Binding-site contacts:
Ligand atom C5 contacts residue GLY310 of chain 1.A at 4.2 Å.
Ligand atom C7 contacts residue ASN294 of chain 1.A at 3.4 Å.
Ligand atom C6 contacts residue SER41 of chain 1.A at 4.3 Å.
Ligand atom N2 contacts residue ASN294 of chain 1.A at 2.8 Å (h-bond).
Ligand atom C6 contacts residue GLY310 of chain 1.A at 3.6 Å.
Ligand atom O6 contacts residue GLY310 of chain 1.A at 2.7 Å (h-bond).
Ligand atom C2 contacts residue ASN294 of chain 1.A at 2.3 Å.
Ligand atom C5 contacts residue ASN294 of chain 1.A at 3.7 Å.
Ligand atom C5 contacts residue SER41 of chain 1.A at 3.8 Å.
Ligand atom C1 contacts residue ASN294 of chain 1.A at 1.4 Å.
Ligand atom O7 contacts residue ASN294 of chain 1.A at 3.6 Å (h-bond).
Ligand atom C8 contacts residue ASN294 of chain 1.A at 3.4 Å.
Ligand atom O5 contacts residue ASN294 of chain 1.A at 2.4 Å (h-bond).
Ligand atom C4 contacts residue ASN294 of chain 1.A at 4.2 Å.
Ligand atom O5 contacts residue SER41 of chain 1.A at 3.6 Å.
Ligand atom C1 contacts residue SER41 of chain 1.A at 3.8 Å.
Ligand atom O5 contacts residue GLY310 of chain 1.A at 3.2 Å.
Ligand atom O6 contacts residue SER41 of chain 1.A at 3.3 Å (h-bond).
Ligand atom C1 contacts residue GLY310 of chain 1.A at 4.0 Å.
Ligand atom C3 contacts residue ASN294 of chain 1.A at 3.7 Å.
Ligand atom C8 contacts residue ILE295 of chain 1.A at 4.2 Å (hydrophobic).

Sequence of chain 1.A:
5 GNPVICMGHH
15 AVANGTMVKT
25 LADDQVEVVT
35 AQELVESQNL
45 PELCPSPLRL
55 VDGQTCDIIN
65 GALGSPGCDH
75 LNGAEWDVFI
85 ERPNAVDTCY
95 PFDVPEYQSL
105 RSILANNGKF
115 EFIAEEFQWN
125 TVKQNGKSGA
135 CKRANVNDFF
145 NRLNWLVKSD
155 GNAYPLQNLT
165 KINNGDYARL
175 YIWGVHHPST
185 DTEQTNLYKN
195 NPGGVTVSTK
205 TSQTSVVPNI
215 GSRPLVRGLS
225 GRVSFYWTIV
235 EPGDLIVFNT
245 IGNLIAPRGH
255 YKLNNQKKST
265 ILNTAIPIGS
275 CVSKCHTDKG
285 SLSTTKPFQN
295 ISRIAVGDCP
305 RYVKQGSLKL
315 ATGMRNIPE

The small molecule below binds the protein below.
Small molecule (SMILES): CC(=O)N[C@@H]1[C@@H](O)[C@H](O)[C@@H](CO)O[C@H]1O